Sequence of chain 1.A:
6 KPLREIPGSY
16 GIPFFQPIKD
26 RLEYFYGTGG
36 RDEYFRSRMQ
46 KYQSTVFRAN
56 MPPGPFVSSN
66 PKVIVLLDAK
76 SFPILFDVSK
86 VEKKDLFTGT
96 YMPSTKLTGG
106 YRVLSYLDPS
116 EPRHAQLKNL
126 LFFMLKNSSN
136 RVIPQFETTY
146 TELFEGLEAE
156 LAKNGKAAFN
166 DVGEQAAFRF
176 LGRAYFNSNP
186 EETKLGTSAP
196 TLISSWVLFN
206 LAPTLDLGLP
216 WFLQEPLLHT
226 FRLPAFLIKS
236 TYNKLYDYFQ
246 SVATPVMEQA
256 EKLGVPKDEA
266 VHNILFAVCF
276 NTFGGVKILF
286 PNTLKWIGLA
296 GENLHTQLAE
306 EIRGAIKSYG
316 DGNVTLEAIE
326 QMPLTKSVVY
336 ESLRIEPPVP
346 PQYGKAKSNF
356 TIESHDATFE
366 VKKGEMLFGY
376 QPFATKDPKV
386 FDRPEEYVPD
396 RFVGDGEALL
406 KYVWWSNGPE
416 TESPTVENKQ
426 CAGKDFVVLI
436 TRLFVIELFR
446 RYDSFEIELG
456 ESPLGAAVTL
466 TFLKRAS

This protein binds this small molecule.
Small molecule (SMILES): CCCCC[C@H](O)/C=C/C=C/CCCCCCCC(=O)O

Binding-site contacts:
Ligand atom C01 contacts residue SER199 of chain 1.A at 3.5 Å.
Ligand atom C07 contacts residue LYS282 of chain 1.A at 4.2 Å.
Ligand atom C17 contacts residue LEU206 of chain 1.A at 4.4 Å (hydrophobic).
Ligand atom O21 contacts residue VAL344 of chain 1.A at 3.8 Å.
Ligand atom C09 contacts residue GLY279 of chain 1.A at 4.5 Å.
Ligand atom C05 contacts residue LYS282 of chain 1.A at 3.9 Å.
Ligand atom O19 contacts residue LYS282 of chain 1.A at 2.9 Å (salt-bridge).
Ligand atom C02 contacts residue LEU203 of chain 1.A at 4.2 Å (hydrophobic).
Ligand atom C02 contacts residue LEU212 of chain 1.A at 4.3 Å (hydrophobic).
Ligand atom C12 contacts residue GLY279 of chain 1.A at 4.4 Å.
Ligand atom C16 contacts residue VAL344 of chain 1.A at 4.4 Å (hydrophobic).
Ligand atom O20 contacts residue SER199 of chain 1.A at 3.8 Å.
Ligand atom C10 contacts residue GLY279 of chain 1.A at 3.6 Å.
Ligand atom C11 contacts residue GLY279 of chain 1.A at 3.6 Å.
Ligand atom C11 contacts residue PHE275 of chain 1.A at 4.0 Å (hydrophobic).
Ligand atom O21 contacts residue GLY279 of chain 1.A at 4.3 Å.
Ligand atom C10 contacts residue VAL202 of chain 1.A at 3.9 Å (hydrophobic).
Ligand atom C14 contacts residue VAL344 of chain 1.A at 3.8 Å (hydrophobic).
Ligand atom C11 contacts residue LEU206 of chain 1.A at 4.4 Å (hydrophobic).
Ligand atom C13 contacts residue VAL344 of chain 1.A at 4.4 Å (hydrophobic).
Ligand atom C12 contacts residue LEU206 of chain 1.A at 4.1 Å (hydrophobic).
Ligand atom C07 contacts residue VAL202 of chain 1.A at 3.5 Å (hydrophobic).
Ligand atom C06 contacts residue LYS282 of chain 1.A at 3.4 Å.
Ligand atom O21 contacts residue GLY280 of chain 1.A at 4.3 Å.
Ligand atom C03 contacts residue LEU212 of chain 1.A at 3.4 Å (hydrophobic).
Ligand atom C08 contacts residue LYS282 of chain 1.A at 4.1 Å.
Ligand atom C18 contacts residue PRO346 of chain 1.A at 4.0 Å (hydrophobic).
Ligand atom C12 contacts residue PHE275 of chain 1.A at 4.4 Å (hydrophobic).
Ligand atom C04 contacts residue LYS282 of chain 1.A at 4.0 Å.
Ligand atom C09 contacts residue VAL202 of chain 1.A at 4.3 Å (hydrophobic).
Ligand atom C13 contacts residue PHE275 of chain 1.A at 3.8 Å (hydrophobic).
Ligand atom O21 contacts residue PHE275 of chain 1.A at 3.8 Å.
Ligand atom O19 contacts residue SER199 of chain 1.A at 2.9 Å.
Ligand atom C01 contacts residue LYS282 of chain 1.A at 4.0 Å.
Ligand atom C15 contacts residue LEU206 of chain 1.A at 3.7 Å (hydrophobic).
Ligand atom C11 contacts residue VAL202 of chain 1.A at 4.4 Å (hydrophobic).